Sequence of chain 1.A:
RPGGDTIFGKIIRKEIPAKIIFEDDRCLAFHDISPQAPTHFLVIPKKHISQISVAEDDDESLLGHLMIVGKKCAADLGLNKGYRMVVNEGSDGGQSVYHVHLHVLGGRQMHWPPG

Binding-site contacts:
Ligand atom O4 contacts residue ILE21 of chain 1.A at 3.4 Å.
Ligand atom N1 contacts residue PHE22 of chain 1.A at 4.0 Å.
Ligand atom C4' contacts residue ASP46 of chain 1.A at 3.9 Å.
Ligand atom I5 contacts residue VAL111 of chain 1.A at 4.0 Å.
Ligand atom O2' contacts residue ASP46 of chain 1.A at 2.6 Å (salt-bridge).
Ligand atom O3' contacts residue HIS117 of chain 1.A at 3.4 Å.
Ligand atom O3' contacts residue ASP46 of chain 1.A at 2.6 Å (salt-bridge).
Ligand atom OP3 contacts residue HIS117 of chain 1.A at 2.6 Å (h-bond).
Ligand atom O2 contacts residue ASP46 of chain 1.A at 3.5 Å.
Ligand atom OP1 contacts residue HIS115 of chain 1.A at 3.3 Å (h-bond).
Ligand atom OP2 contacts residue SER110 of chain 1.A at 3.6 Å.
Ligand atom OP1 contacts residue GLN109 of chain 1.A at 3.5 Å.
Ligand atom OP1 contacts residue SER110 of chain 1.A at 2.7 Å (h-bond).
Ligand atom C2' contacts residue ASP46 of chain 1.A at 3.5 Å.
Ligand atom C5 contacts residue PHE22 of chain 1.A at 3.9 Å (hydrophobic).
Ligand atom OP3 contacts residue ASN102 of chain 1.A at 3.7 Å.
Ligand atom C4 contacts residue PHE22 of chain 1.A at 4.0 Å (hydrophobic).
Ligand atom OP3 contacts residue HIS115 of chain 1.A at 2.6 Å (h-bond).
Ligand atom O2' contacts residue SER48 of chain 1.A at 3.6 Å.
Ligand atom OP2 contacts residue GLY108 of chain 1.A at 3.0 Å (h-bond).
Ligand atom C1' contacts residue ASP46 of chain 1.A at 3.3 Å.
Ligand atom O5' contacts residue SER110 of chain 1.A at 3.6 Å.
Ligand atom OP2 contacts residue ASN102 of chain 1.A at 2.9 Å (h-bond).
Ligand atom O2 contacts residue ILE47 of chain 1.A at 3.0 Å (h-bond).
Ligand atom O4' contacts residue LEU56 of chain 1.A at 3.6 Å.
Ligand atom OP2 contacts residue GLN109 of chain 1.A at 3.7 Å.
Ligand atom P contacts residue SER110 of chain 1.A at 3.6 Å.
Ligand atom N1 contacts residue ILE47 of chain 1.A at 3.9 Å.
Ligand atom P contacts residue ASN102 of chain 1.A at 3.8 Å.
Ligand atom C5' contacts residue HIS115 of chain 1.A at 3.9 Å.
Ligand atom C6 contacts residue PHE22 of chain 1.A at 4.0 Å (hydrophobic).
Ligand atom N3 contacts residue ILE47 of chain 1.A at 3.6 Å.
Ligand atom C3' contacts residue ASP46 of chain 1.A at 3.5 Å.
Ligand atom OP1 contacts residue VAL111 of chain 1.A at 3.2 Å (h-bond).
Ligand atom P contacts residue HIS117 of chain 1.A at 4.0 Å.
Ligand atom O4' contacts residue PHE22 of chain 1.A at 3.5 Å.
Ligand atom P contacts residue HIS115 of chain 1.A at 3.5 Å.
Ligand atom O2' contacts residue ILE47 of chain 1.A at 3.6 Å.
Ligand atom C2 contacts residue ILE47 of chain 1.A at 3.5 Å (hydrophobic).
Ligand atom O4' contacts residue ASP46 of chain 1.A at 3.8 Å.

This small molecule binds to this protein.
Small molecule (SMILES): O=c1[nH]c(=O)n([C@@H]2O[C@H](COP(=O)(O)O)[C@@H](O)[C@H]2O)cc1I

Sequence of chain 1.B:
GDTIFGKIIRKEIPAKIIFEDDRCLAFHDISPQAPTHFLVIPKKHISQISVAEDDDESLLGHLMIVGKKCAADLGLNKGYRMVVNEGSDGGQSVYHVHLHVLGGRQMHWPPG